A small-molecule ligand and the protein it binds are described below.
Small molecule (SMILES): CC(=O)N[C@H]1[C@H](O[C@H]2[C@H](O)[C@@H](NC(C)=O)CO[C@@H]2CO)O[C@H](CO)[C@@H](O[C@@H]2O[C@H](CO[C@H]3O[C@H](CO)[C@@H](O)[C@H](O)[C@@H]3O)[C@@H](O)[C@H](O[C@H]3O[C@H](CO)[C@@H](O)[C@H](O)[C@@H]3O)[C@@H]2O)[C@@H]1O

Sequence of chain 1.D:
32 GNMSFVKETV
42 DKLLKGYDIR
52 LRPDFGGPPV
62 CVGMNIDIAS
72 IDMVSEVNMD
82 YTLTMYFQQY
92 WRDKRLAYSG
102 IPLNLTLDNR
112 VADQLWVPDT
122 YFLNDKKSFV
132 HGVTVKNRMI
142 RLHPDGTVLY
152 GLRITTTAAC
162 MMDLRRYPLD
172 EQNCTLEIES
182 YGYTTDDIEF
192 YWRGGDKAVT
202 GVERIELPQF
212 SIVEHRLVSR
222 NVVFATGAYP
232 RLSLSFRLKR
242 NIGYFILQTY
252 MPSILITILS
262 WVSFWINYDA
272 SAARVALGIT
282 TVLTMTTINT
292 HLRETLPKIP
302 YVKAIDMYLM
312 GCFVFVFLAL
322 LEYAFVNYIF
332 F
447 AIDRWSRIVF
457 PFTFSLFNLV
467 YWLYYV

Binding-site contacts:
Ligand atom O7 contacts residue ARG221 of chain 1.D at 3.9 Å.
Ligand atom O3 contacts residue SER236 of chain 1.D at 3.9 Å.
Ligand atom O7 contacts residue ASN174 of chain 1.D at 3.9 Å.
Ligand atom O3 contacts residue ARG221 of chain 1.D at 3.0 Å (salt-bridge).
Ligand atom C8 contacts residue SER101 of chain 1.G at 3.6 Å.
Ligand atom C6 contacts residue SER220 of chain 1.D at 3.6 Å.
Ligand atom C7 contacts residue ARG221 of chain 1.D at 3.6 Å.
Ligand atom N2 contacts residue SER236 of chain 1.D at 3.1 Å (h-bond).
Ligand atom N2 contacts residue ASP111 of chain 1.G at 3.9 Å.
Ligand atom C8 contacts residue ARG221 of chain 1.D at 3.8 Å.
Ligand atom C8 contacts residue ARG238 of chain 1.D at 3.4 Å.
Ligand atom C1 contacts residue ASN174 of chain 1.D at 1.4 Å.
Ligand atom N2 contacts residue ASN174 of chain 1.D at 3.0 Å (h-bond).
Ligand atom O7 contacts residue ARG217 of chain 1.D at 3.2 Å (salt-bridge).
Ligand atom C3 contacts residue SER236 of chain 1.D at 3.5 Å.
Ligand atom C8 contacts residue ASP111 of chain 1.G at 3.9 Å.
Ligand atom N2 contacts residue TYR29 of chain 1.G at 3.8 Å.
Ligand atom O5 contacts residue ASN174 of chain 1.D at 2.3 Å (h-bond).
Ligand atom O5 contacts residue VAL219 of chain 1.D at 3.6 Å.
Ligand atom O6 contacts residue ARG217 of chain 1.D at 3.3 Å (salt-bridge).
Ligand atom O6 contacts residue ASN28 of chain 1.G at 4.0 Å.
Ligand atom O3 contacts residue ASP111 of chain 1.G at 3.9 Å.
Ligand atom C7 contacts residue ARG217 of chain 1.D at 3.8 Å.
Ligand atom C6 contacts residue TYR29 of chain 1.G at 4.0 Å (hydrophobic).
Ligand atom O5 contacts residue ARG221 of chain 1.D at 3.9 Å.
Ligand atom O2 contacts residue THR108 of chain 1.G at 4.0 Å.
Ligand atom C7 contacts residue ASN174 of chain 1.D at 3.6 Å.
Ligand atom C7 contacts residue ARG238 of chain 1.D at 3.8 Å.
Ligand atom C8 contacts residue SER236 of chain 1.D at 4.0 Å.
Ligand atom C2 contacts residue SER236 of chain 1.D at 3.8 Å.
Ligand atom O7 contacts residue VAL219 of chain 1.D at 3.9 Å.
Ligand atom O3 contacts residue ARG217 of chain 1.D at 3.1 Å (salt-bridge).
Ligand atom N2 contacts residue ARG221 of chain 1.D at 3.8 Å.
Ligand atom O5 contacts residue ASN28 of chain 1.G at 3.7 Å.
Ligand atom C5 contacts residue ASN174 of chain 1.D at 3.6 Å.
Ligand atom C7 contacts residue SER236 of chain 1.D at 4.0 Å.
Ligand atom C8 contacts residue PHE237 of chain 1.D at 4.0 Å (hydrophobic).
Ligand atom C2 contacts residue ASN174 of chain 1.D at 2.5 Å.
Ligand atom O7 contacts residue ARG238 of chain 1.D at 3.3 Å (salt-bridge).
Ligand atom C3 contacts residue ASN174 of chain 1.D at 3.8 Å.

Sequence of chain 1.G:
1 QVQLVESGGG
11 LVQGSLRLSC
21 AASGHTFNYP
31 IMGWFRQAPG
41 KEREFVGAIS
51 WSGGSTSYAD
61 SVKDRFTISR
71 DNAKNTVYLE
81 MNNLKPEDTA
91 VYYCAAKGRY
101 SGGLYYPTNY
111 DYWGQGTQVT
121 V